Sequence of chain 1.A:
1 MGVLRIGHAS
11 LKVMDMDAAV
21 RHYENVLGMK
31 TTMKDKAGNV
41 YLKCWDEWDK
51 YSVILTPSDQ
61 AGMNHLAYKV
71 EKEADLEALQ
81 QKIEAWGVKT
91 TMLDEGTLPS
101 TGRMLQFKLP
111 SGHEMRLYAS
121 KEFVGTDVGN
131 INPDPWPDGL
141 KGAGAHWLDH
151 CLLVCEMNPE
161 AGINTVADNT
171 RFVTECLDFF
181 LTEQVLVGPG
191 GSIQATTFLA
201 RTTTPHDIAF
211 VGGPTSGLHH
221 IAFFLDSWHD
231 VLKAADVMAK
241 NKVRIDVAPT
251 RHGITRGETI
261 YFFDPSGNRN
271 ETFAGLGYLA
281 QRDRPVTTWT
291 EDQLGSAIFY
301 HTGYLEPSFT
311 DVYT

A small-molecule ligand and the protein it binds are described below.
Small molecule (SMILES): Oc1cccc(F)c1O

Binding-site contacts:
Ligand atom C1 contacts residue FE1 of chain 1.C at 3.0 Å.
Ligand atom C6 contacts residue PHE198 of chain 1.A at 3.8 Å (hydrophobic).
Ligand atom C3 contacts residue PHE198 of chain 1.A at 3.8 Å (hydrophobic).
Ligand atom C2 contacts residue GLU271 of chain 1.A at 3.9 Å.
Ligand atom O2 contacts residue PHE273 of chain 1.A at 3.5 Å.
Ligand atom F1 contacts residue ILE298 of chain 1.A at 3.6 Å.
Ligand atom C3 contacts residue HIS252 of chain 1.A at 3.5 Å.
Ligand atom C2 contacts residue HIS206 of chain 1.A at 3.3 Å.
Ligand atom C5 contacts residue PHE198 of chain 1.A at 3.5 Å (hydrophobic).
Ligand atom C1 contacts residue HIS252 of chain 1.A at 3.3 Å.
Ligand atom O1 contacts residue HIS220 of chain 1.A at 2.9 Å.
Ligand atom C2 contacts residue FE1 of chain 1.C at 3.1 Å.
Ligand atom C6 contacts residue ILE254 of chain 1.A at 3.2 Å (hydrophobic).
Ligand atom C2 contacts residue HIS252 of chain 1.A at 3.3 Å.
Ligand atom C5 contacts residue ILE254 of chain 1.A at 4.0 Å (hydrophobic).
Ligand atom C4 contacts residue PHE273 of chain 1.A at 4.0 Å (hydrophobic).
Ligand atom O2 contacts residue HIS206 of chain 1.A at 2.7 Å (h-bond).
Ligand atom O1 contacts residue HIS252 of chain 1.A at 3.7 Å.
Ligand atom O2 contacts residue HIS150 of chain 1.A at 2.9 Å (h-bond).
Ligand atom F1 contacts residue HIS252 of chain 1.A at 3.8 Å.
Ligand atom O1 contacts residue TYR261 of chain 1.A at 2.8 Å (h-bond).
Ligand atom C4 contacts residue HIS206 of chain 1.A at 3.5 Å.
Ligand atom C4 contacts residue THR255 of chain 1.A at 3.3 Å.
Ligand atom O2 contacts residue GLU271 of chain 1.A at 3.3 Å (salt-bridge).
Ligand atom C4 contacts residue PHE198 of chain 1.A at 4.0 Å (hydrophobic).
Ligand atom C1 contacts residue TYR261 of chain 1.A at 3.4 Å (hydrophobic).
Ligand atom F1 contacts residue PHE309 of chain 1.A at 3.7 Å.
Ligand atom O1 contacts residue GLU271 of chain 1.A at 3.6 Å (salt-bridge).
Ligand atom C3 contacts residue TYR261 of chain 1.A at 3.5 Å (hydrophobic).
Ligand atom F1 contacts residue TYR261 of chain 1.A at 3.1 Å.
Ligand atom C6 contacts residue THR255 of chain 1.A at 3.6 Å.
Ligand atom O2 contacts residue HIS252 of chain 1.A at 3.9 Å.
Ligand atom C6 contacts residue HIS252 of chain 1.A at 3.5 Å.
Ligand atom C1 contacts residue PHE198 of chain 1.A at 4.0 Å (hydrophobic).
Ligand atom O2 contacts residue FE1 of chain 1.C at 2.3 Å.
Ligand atom C4 contacts residue ILE254 of chain 1.A at 3.8 Å (hydrophobic).
Ligand atom O1 contacts residue FE1 of chain 1.C at 2.1 Å.
Ligand atom C4 contacts residue HIS252 of chain 1.A at 3.3 Å.
Ligand atom C1 contacts residue GLU271 of chain 1.A at 4.1 Å.
Ligand atom C5 contacts residue HIS252 of chain 1.A at 3.7 Å.